A small-molecule ligand and the protein it binds are described below.
Small molecule (SMILES): CC(=O)OCC[N+](C)(C)C

Sequence of chain 1.E:
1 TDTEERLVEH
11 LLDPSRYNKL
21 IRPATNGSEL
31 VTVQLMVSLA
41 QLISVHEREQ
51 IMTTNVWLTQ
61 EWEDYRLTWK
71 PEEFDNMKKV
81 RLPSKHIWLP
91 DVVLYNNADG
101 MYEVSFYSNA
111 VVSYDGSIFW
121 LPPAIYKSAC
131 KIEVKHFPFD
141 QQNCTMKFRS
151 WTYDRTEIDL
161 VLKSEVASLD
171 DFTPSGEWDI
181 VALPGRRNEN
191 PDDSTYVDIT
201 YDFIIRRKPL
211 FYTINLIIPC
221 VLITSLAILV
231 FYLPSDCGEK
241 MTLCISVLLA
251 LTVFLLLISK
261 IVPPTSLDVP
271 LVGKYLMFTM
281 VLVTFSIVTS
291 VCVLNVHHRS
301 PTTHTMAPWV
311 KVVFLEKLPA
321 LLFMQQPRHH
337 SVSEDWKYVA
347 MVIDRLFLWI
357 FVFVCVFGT

Binding-site contacts:
Ligand atom C5 contacts residue TRP156 of chain 1.D at 3.4 Å (hydrophobic).
Ligand atom C9 contacts residue CYS200 of chain 1.D at 4.2 Å (hydrophobic).
Ligand atom C2 contacts residue TRP156 of chain 1.D at 3.7 Å (hydrophobic).
Ligand atom O4 contacts residue TRP156 of chain 1.D at 3.2 Å (h-bond).
Ligand atom C6 contacts residue VAL111 of chain 1.E at 4.1 Å (hydrophobic).
Ligand atom N1 contacts residue TRP156 of chain 1.D at 3.8 Å.
Ligand atom C10 contacts residue SER155 of chain 1.D at 4.2 Å.
Ligand atom C3 contacts residue TRP156 of chain 1.D at 3.3 Å (hydrophobic).
Ligand atom C6 contacts residue TRP156 of chain 1.D at 4.0 Å (hydrophobic).
Ligand atom C5 contacts residue PHE119 of chain 1.E at 4.5 Å (hydrophobic).
Ligand atom O7 contacts residue LEU121 of chain 1.E at 3.7 Å.
Ligand atom C2 contacts residue LEU121 of chain 1.E at 3.8 Å (hydrophobic).
Ligand atom C6 contacts residue THR157 of chain 1.D at 4.2 Å.
Ligand atom C2 contacts residue TRP57 of chain 1.E at 4.4 Å (hydrophobic).
Ligand atom C9 contacts residue TYR197 of chain 1.D at 4.4 Å (hydrophobic).
Ligand atom O7 contacts residue TRP156 of chain 1.D at 3.7 Å.
Ligand atom C2 contacts residue CYS199 of chain 1.D at 4.3 Å (hydrophobic).
Ligand atom C5 contacts residue TYR204 of chain 1.D at 4.4 Å (hydrophobic).
Ligand atom N1 contacts residue CYS199 of chain 1.D at 4.4 Å.
Ligand atom C5 contacts residue THR157 of chain 1.D at 4.0 Å.
Ligand atom C8 contacts residue CYS199 of chain 1.D at 4.5 Å (hydrophobic).
Ligand atom C5 contacts residue LEU121 of chain 1.E at 4.1 Å (hydrophobic).
Ligand atom C9 contacts residue TYR204 of chain 1.D at 3.6 Å (hydrophobic).
Ligand atom C6 contacts residue TYR204 of chain 1.D at 3.4 Å (hydrophobic).
Ligand atom N1 contacts residue TYR100 of chain 1.D at 3.9 Å.
Ligand atom O4 contacts residue CYS200 of chain 1.D at 4.0 Å.
Ligand atom O4 contacts residue LEU121 of chain 1.E at 4.1 Å.
Ligand atom C6 contacts residue PHE119 of chain 1.E at 4.2 Å (hydrophobic).
Ligand atom O7 contacts residue THR157 of chain 1.D at 3.5 Å.
Ligand atom C10 contacts residue TYR100 of chain 1.D at 2.9 Å (hydrophobic).
Ligand atom C9 contacts residue CYS199 of chain 1.D at 3.8 Å (hydrophobic).
Ligand atom O4 contacts residue TYR204 of chain 1.D at 4.3 Å.
Ligand atom C8 contacts residue TYR100 of chain 1.D at 3.7 Å (hydrophobic).
Ligand atom C3 contacts residue LEU121 of chain 1.E at 3.8 Å (hydrophobic).
Ligand atom C6 contacts residue CYS200 of chain 1.D at 4.0 Å (hydrophobic).
Ligand atom O4 contacts residue CYS199 of chain 1.D at 4.4 Å.
Ligand atom C9 contacts residue TRP156 of chain 1.D at 3.7 Å (hydrophobic).
Ligand atom C10 contacts residue TRP156 of chain 1.D at 3.2 Å (hydrophobic).
Ligand atom C8 contacts residue TYR197 of chain 1.D at 3.7 Å (hydrophobic).
Ligand atom C8 contacts residue TRP57 of chain 1.E at 3.6 Å (hydrophobic).

Sequence of chain 1.D:
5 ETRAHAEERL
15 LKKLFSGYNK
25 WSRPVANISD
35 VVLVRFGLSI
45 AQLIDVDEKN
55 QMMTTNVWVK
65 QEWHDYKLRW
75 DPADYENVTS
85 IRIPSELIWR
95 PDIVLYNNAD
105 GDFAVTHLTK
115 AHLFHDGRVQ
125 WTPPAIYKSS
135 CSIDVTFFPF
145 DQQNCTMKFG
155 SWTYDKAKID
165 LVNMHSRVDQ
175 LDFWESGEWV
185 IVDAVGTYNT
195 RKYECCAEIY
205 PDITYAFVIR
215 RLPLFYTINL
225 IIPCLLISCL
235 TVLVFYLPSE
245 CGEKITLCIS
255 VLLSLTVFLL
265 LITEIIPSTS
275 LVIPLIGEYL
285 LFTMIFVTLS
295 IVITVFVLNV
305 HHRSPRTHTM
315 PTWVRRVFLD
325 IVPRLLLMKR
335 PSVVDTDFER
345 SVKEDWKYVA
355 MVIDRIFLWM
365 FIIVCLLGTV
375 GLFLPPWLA